Sequence of chain 1.B:
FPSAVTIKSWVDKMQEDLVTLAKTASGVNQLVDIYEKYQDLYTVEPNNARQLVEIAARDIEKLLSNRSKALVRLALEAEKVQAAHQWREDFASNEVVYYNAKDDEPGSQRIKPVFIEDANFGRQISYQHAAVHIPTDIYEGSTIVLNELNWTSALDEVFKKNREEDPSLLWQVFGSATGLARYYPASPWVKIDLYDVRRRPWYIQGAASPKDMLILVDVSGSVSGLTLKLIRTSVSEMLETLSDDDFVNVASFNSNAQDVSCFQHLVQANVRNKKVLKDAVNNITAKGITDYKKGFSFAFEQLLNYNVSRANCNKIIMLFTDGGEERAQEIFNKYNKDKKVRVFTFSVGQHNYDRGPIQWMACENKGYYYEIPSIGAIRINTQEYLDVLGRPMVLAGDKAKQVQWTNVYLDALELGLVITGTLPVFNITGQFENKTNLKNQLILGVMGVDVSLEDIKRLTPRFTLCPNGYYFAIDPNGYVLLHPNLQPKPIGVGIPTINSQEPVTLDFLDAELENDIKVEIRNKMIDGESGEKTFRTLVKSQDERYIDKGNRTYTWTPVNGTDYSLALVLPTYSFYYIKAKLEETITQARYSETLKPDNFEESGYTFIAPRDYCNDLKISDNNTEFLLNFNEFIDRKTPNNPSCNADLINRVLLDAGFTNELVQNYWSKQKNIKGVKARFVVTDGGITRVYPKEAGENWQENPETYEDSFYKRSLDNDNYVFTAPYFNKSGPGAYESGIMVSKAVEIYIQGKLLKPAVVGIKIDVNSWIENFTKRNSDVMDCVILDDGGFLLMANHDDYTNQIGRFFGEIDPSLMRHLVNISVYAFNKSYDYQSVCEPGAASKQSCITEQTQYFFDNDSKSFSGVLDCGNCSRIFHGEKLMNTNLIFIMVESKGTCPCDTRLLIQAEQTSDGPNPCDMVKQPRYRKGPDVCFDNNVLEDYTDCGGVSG

The protein below binds the small molecule below.
Small molecule (SMILES): CC(=O)N[C@@H]1[C@@H](O)[C@H](O)[C@@H](CO)O[C@H]1O

Binding-site contacts:
Ligand atom C4 contacts residue LYS88 of chain 1.B at 4.4 Å.
Ligand atom C3 contacts residue ASN92 of chain 1.B at 3.9 Å.
Ligand atom C1 contacts residue ASP200 of chain 1.B at 4.0 Å.
Ligand atom O7 contacts residue GLU199 of chain 1.B at 4.4 Å.
Ligand atom C8 contacts residue GLU199 of chain 1.B at 3.2 Å.
Ligand atom C8 contacts residue ASN92 of chain 1.B at 3.5 Å.
Ligand atom C6 contacts residue LYS88 of chain 1.B at 4.4 Å.
Ligand atom C4 contacts residue ASN92 of chain 1.B at 4.3 Å.
Ligand atom O7 contacts residue ASN92 of chain 1.B at 3.8 Å.
Ligand atom N2 contacts residue ASN92 of chain 1.B at 2.4 Å (h-bond).
Ligand atom C7 contacts residue ASN92 of chain 1.B at 3.1 Å.
Ligand atom C5 contacts residue ASN92 of chain 1.B at 3.6 Å.
Ligand atom C2 contacts residue ASN92 of chain 1.B at 2.6 Å.
Ligand atom O6 contacts residue ASN92 of chain 1.B at 4.5 Å.
Ligand atom C1 contacts residue ASN92 of chain 1.B at 1.4 Å.
Ligand atom O7 contacts residue ASP200 of chain 1.B at 4.3 Å.
Ligand atom C7 contacts residue GLU199 of chain 1.B at 4.5 Å.
Ligand atom O5 contacts residue ASN92 of chain 1.B at 2.3 Å (h-bond).